Binding-site contacts:
Ligand atom CAG contacts residue ARG215 of chain 1.C at 3.4 Å.
Ligand atom CAM contacts residue TRP183 of chain 1.C at 4.0 Å (hydrophobic).
Ligand atom OAF contacts residue GLY273 of chain 1.C at 3.2 Å.
Ligand atom CAH contacts residue ASP88 of chain 1.C at 3.9 Å.
Ligand atom CAL contacts residue SER90 of chain 1.C at 3.7 Å.
Ligand atom CAA contacts residue VAL341 of chain 1.C at 3.6 Å (hydrophobic).
Ligand atom CAO contacts residue HEM1 of chain 1.H at 3.8 Å.
Ligand atom CAH contacts residue SER90 of chain 1.C at 4.0 Å.
Ligand atom CAQ contacts residue VAL179 of chain 1.C at 3.4 Å (hydrophobic).
Ligand atom CAC contacts residue LEU345 of chain 1.C at 3.9 Å (hydrophobic).
Ligand atom CAB contacts residue LEU91 of chain 1.C at 3.9 Å (hydrophobic).
Ligand atom CAJ contacts residue ASP269 of chain 1.C at 3.2 Å.
Ligand atom CAI contacts residue VAL179 of chain 1.C at 3.7 Å (hydrophobic).
Ligand atom OAE contacts residue ILE212 of chain 1.C at 3.0 Å.
Ligand atom CAA contacts residue THR277 of chain 1.C at 4.1 Å.
Ligand atom CAJ contacts residue SER90 of chain 1.C at 3.5 Å.
Ligand atom CAK contacts residue LEU180 of chain 1.C at 3.9 Å (hydrophobic).
Ligand atom CAO contacts residue GLY273 of chain 1.C at 3.8 Å.
Ligand atom OAE contacts residue VAL179 of chain 1.C at 3.1 Å.
Ligand atom OAD contacts residue LEU345 of chain 1.C at 3.0 Å.
Ligand atom OAF contacts residue ILE272 of chain 1.C at 4.0 Å.
Ligand atom CAP contacts residue LEU345 of chain 1.C at 3.8 Å (hydrophobic).
Ligand atom CAQ contacts residue VAL82 of chain 1.C at 3.6 Å (hydrophobic).
Ligand atom CAA contacts residue HEM1 of chain 1.H at 3.7 Å.
Ligand atom OAE contacts residue VAL82 of chain 1.C at 3.7 Å.
Ligand atom CAN contacts residue LEU180 of chain 1.C at 4.1 Å (hydrophobic).
Ligand atom CAQ contacts residue ILE212 of chain 1.C at 4.0 Å (hydrophobic).
Ligand atom CAH contacts residue VAL268 of chain 1.C at 4.0 Å (hydrophobic).
Ligand atom CAL contacts residue GLY273 of chain 1.C at 4.0 Å.
Ligand atom CAT contacts residue ILE272 of chain 1.C at 3.7 Å (hydrophobic).
Ligand atom CAS contacts residue SER90 of chain 1.C at 3.7 Å.
Ligand atom OAE contacts residue ARG215 of chain 1.C at 2.7 Å (salt-bridge).
Ligand atom CAI contacts residue VAL82 of chain 1.C at 3.7 Å (hydrophobic).
Ligand atom OAD contacts residue VAL341 of chain 1.C at 4.0 Å.
Ligand atom CAK contacts residue TRP183 of chain 1.C at 4.0 Å (hydrophobic).
Ligand atom CAH contacts residue ASP269 of chain 1.C at 3.3 Å.
Ligand atom CAG contacts residue VAL268 of chain 1.C at 4.0 Å (hydrophobic).
Ligand atom CAQ contacts residue ARG215 of chain 1.C at 3.4 Å.
Ligand atom CAB contacts residue TRP183 of chain 1.C at 3.9 Å (hydrophobic).
Ligand atom CAI contacts residue TRP183 of chain 1.C at 3.7 Å (hydrophobic).

Sequence of chain 1.C:
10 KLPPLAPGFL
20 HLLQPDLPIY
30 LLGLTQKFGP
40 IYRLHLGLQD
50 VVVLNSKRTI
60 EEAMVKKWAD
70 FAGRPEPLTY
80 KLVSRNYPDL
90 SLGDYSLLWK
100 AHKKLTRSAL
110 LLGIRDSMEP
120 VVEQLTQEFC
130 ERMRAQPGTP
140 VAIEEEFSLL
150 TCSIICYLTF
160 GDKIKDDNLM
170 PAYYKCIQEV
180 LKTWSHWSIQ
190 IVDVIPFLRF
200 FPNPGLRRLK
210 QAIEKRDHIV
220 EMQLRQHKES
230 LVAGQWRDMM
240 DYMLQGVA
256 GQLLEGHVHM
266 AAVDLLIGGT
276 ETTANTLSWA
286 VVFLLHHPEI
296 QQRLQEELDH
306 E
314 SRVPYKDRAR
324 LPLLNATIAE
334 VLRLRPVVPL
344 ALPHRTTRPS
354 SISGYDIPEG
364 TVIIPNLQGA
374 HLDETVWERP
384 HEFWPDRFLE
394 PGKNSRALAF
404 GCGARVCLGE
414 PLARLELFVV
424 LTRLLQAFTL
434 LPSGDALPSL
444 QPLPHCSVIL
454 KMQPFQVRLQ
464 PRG

A small-molecule ligand and the protein it binds are described below.
Small molecule (SMILES): CC(=O)[C@@]1(O)CC[C@H]2[C@@H]3CCC4=CC(=O)CC[C@]4(C)[C@H]3CC[C@@]21C